Sequence of chain 1.C:
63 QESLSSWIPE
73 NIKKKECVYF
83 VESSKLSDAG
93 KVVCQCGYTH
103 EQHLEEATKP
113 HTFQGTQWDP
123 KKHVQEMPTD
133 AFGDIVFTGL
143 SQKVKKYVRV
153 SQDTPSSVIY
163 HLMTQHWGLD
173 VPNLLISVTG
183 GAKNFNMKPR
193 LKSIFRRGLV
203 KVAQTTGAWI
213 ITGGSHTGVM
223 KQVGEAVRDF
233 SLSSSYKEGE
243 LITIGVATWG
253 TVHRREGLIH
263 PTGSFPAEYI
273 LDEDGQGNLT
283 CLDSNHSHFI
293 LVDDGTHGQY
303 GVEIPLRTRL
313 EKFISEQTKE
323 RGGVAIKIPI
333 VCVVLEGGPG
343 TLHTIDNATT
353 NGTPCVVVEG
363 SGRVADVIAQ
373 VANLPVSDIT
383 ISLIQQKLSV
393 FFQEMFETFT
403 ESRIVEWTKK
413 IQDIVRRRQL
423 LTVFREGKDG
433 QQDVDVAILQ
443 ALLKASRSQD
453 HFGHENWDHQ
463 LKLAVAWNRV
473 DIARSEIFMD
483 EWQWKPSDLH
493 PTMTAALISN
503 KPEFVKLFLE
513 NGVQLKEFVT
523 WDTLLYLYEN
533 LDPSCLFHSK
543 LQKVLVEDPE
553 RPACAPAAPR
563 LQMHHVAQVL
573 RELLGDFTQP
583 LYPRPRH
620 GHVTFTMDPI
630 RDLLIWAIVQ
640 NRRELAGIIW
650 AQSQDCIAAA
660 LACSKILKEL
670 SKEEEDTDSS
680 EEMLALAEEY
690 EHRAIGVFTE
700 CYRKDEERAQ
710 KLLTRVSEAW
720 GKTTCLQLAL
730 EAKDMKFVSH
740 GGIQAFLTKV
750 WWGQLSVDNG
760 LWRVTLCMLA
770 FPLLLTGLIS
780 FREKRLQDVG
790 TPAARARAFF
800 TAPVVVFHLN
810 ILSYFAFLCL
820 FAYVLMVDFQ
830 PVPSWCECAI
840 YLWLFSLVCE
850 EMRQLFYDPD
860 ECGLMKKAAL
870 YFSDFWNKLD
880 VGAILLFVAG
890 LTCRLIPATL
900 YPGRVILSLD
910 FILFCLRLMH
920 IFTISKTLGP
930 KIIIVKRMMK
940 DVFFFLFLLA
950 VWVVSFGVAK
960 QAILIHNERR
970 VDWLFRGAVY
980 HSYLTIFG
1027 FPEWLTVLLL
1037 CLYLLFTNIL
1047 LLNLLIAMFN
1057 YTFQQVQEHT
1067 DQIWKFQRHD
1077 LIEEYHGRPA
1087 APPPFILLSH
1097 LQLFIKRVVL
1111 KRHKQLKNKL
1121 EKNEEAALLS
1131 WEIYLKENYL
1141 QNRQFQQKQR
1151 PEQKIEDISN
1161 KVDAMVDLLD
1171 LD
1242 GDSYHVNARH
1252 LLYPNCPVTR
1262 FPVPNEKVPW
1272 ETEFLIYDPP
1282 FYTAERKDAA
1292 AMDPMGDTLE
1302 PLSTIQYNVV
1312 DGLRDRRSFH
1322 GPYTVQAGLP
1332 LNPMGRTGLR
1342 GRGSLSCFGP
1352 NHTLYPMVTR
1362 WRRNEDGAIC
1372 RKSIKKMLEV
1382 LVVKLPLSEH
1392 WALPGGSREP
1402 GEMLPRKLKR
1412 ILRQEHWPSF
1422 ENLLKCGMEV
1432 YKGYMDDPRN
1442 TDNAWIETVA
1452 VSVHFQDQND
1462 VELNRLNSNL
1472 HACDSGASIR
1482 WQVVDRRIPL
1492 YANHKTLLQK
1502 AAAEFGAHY

Binding-site contacts:
Ligand atom O5' contacts residue ASN186 of chain 1.C at 2.9 Å (h-bond).
Ligand atom C5' contacts residue ASN186 of chain 1.C at 3.3 Å.
Ligand atom C5D contacts residue THR343 of chain 1.C at 3.6 Å.
Ligand atom N3 contacts residue ALA184 of chain 1.C at 3.4 Å.
Ligand atom N9 contacts residue TYR302 of chain 1.C at 3.5 Å.
Ligand atom O2B contacts residue THR343 of chain 1.C at 3.0 Å (h-bond).
Ligand atom O1B contacts residue GLY342 of chain 1.C at 3.5 Å (h-bond).
Ligand atom O2' contacts residue TYR302 of chain 1.C at 3.2 Å.
Ligand atom O1A contacts residue ARG365 of chain 1.C at 2.3 Å (salt-bridge).
Ligand atom O2A contacts residue ARG365 of chain 1.C at 3.7 Å.
Ligand atom O1A contacts residue GLY183 of chain 1.C at 3.3 Å.
Ligand atom O3A contacts residue ALA184 of chain 1.C at 3.7 Å.
Ligand atom C2 contacts residue ALA184 of chain 1.C at 3.7 Å (hydrophobic).
Ligand atom C4' contacts residue ASN186 of chain 1.C at 3.7 Å.
Ligand atom O2A contacts residue PRO341 of chain 1.C at 3.3 Å.
Ligand atom C1' contacts residue LYS185 of chain 1.C at 3.7 Å.
Ligand atom O4' contacts residue LYS185 of chain 1.C at 3.4 Å.
Ligand atom PB contacts residue GLY342 of chain 1.C at 3.5 Å.
Ligand atom O3A contacts residue GLY183 of chain 1.C at 3.6 Å.
Ligand atom C6 contacts residue TYR302 of chain 1.C at 3.7 Å (hydrophobic).
Ligand atom O4D contacts residue GLY182 of chain 1.C at 3.0 Å (h-bond).
Ligand atom C5 contacts residue TYR302 of chain 1.C at 3.6 Å (hydrophobic).
Ligand atom C2' contacts residue TYR302 of chain 1.C at 3.6 Å (hydrophobic).
Ligand atom C4 contacts residue TYR302 of chain 1.C at 3.6 Å (hydrophobic).
Ligand atom C5D contacts residue GLY182 of chain 1.C at 3.3 Å.
Ligand atom C5D contacts residue GLY342 of chain 1.C at 3.7 Å.
Ligand atom C4 contacts residue ALA184 of chain 1.C at 3.6 Å (hydrophobic).
Ligand atom O2B contacts residue GLY342 of chain 1.C at 2.8 Å (h-bond).
Ligand atom PA contacts residue ASN186 of chain 1.C at 3.3 Å.
Ligand atom O1A contacts residue ASN186 of chain 1.C at 2.8 Å (h-bond).
Ligand atom C8 contacts residue TYR302 of chain 1.C at 3.3 Å (hydrophobic).
Ligand atom O2B contacts residue GLY340 of chain 1.C at 2.9 Å (h-bond).
Ligand atom C4D contacts residue GLY182 of chain 1.C at 3.5 Å.
Ligand atom O2A contacts residue GLY340 of chain 1.C at 3.3 Å.
Ligand atom O2B contacts residue PRO341 of chain 1.C at 3.4 Å (h-bond).
Ligand atom O4D contacts residue THR181 of chain 1.C at 3.5 Å (h-bond).
Ligand atom O1D contacts residue ARG309 of chain 1.C at 2.8 Å (salt-bridge).
Ligand atom PA contacts residue ARG365 of chain 1.C at 3.4 Å.
Ligand atom N7 contacts residue TYR302 of chain 1.C at 3.4 Å.
Ligand atom O1D contacts residue THR181 of chain 1.C at 3.0 Å (h-bond).

This small molecule binds to this protein.
Small molecule (SMILES): Nc1ncnc2c1ncn2[C@@H]1O[C@H](CO[P](=O)(O)O[P](=O)(O)OC[C@H]2O[C@@H](O)[C@H](O)[C@@H]2O)[C@@H](O)[C@H]1O